Binding-site contacts:
Ligand atom C6 contacts residue TYR135 of chain 1.D at 4.5 Å (hydrophobic).
Ligand atom C1 contacts residue TYR135 of chain 1.D at 3.5 Å (hydrophobic).
Ligand atom N2 contacts residue TYR135 of chain 1.D at 4.0 Å.
Ligand atom O4 contacts residue TYR135 of chain 1.D at 4.2 Å.
Ligand atom N2 contacts residue LEU137 of chain 1.D at 4.4 Å.
Ligand atom N2 contacts residue ASN118 of chain 1.D at 2.9 Å (h-bond).
Ligand atom C1 contacts residue ASN118 of chain 1.D at 1.4 Å.
Ligand atom C2 contacts residue TYR135 of chain 1.D at 4.0 Å (hydrophobic).
Ligand atom C7 contacts residue ASN118 of chain 1.D at 4.0 Å.
Ligand atom C5 contacts residue TYR135 of chain 1.D at 3.6 Å (hydrophobic).
Ligand atom O3 contacts residue TYR135 of chain 1.D at 4.5 Å.
Ligand atom O5 contacts residue ASN118 of chain 1.D at 2.4 Å (h-bond).
Ligand atom C7 contacts residue THR105 of chain 1.D at 3.8 Å.
Ligand atom O5 contacts residue TYR135 of chain 1.D at 3.9 Å.
Ligand atom C8 contacts residue VAL104 of chain 1.D at 3.7 Å (hydrophobic).
Ligand atom C6 contacts residue ASN118 of chain 1.D at 4.4 Å.
Ligand atom C8 contacts residue LEU137 of chain 1.D at 4.2 Å (hydrophobic).
Ligand atom C2 contacts residue ASN118 of chain 1.D at 2.5 Å.
Ligand atom C8 contacts residue THR105 of chain 1.D at 3.8 Å.
Ligand atom C5 contacts residue ASN118 of chain 1.D at 3.7 Å.
Ligand atom C3 contacts residue ASN118 of chain 1.D at 3.8 Å.
Ligand atom C4 contacts residue TYR135 of chain 1.D at 4.2 Å (hydrophobic).
Ligand atom C3 contacts residue TYR135 of chain 1.D at 3.5 Å (hydrophobic).
Ligand atom C8 contacts residue ASP290 of chain 1.D at 4.5 Å.
Ligand atom O7 contacts residue THR105 of chain 1.D at 3.2 Å.
Ligand atom C4 contacts residue ASN118 of chain 1.D at 4.3 Å.

The small molecule below binds the protein below.
Small molecule (SMILES): CC(=O)N[C@H]1[C@H](O[C@H]2[C@H](O)[C@@H](NC(C)=O)CO[C@@H]2CO)O[C@H](CO)[C@@H](O[C@@H]2O[C@H](CO)[C@@H](O)[C@H](O)[C@@H]2O)[C@@H]1O

Sequence of chain 1.D:
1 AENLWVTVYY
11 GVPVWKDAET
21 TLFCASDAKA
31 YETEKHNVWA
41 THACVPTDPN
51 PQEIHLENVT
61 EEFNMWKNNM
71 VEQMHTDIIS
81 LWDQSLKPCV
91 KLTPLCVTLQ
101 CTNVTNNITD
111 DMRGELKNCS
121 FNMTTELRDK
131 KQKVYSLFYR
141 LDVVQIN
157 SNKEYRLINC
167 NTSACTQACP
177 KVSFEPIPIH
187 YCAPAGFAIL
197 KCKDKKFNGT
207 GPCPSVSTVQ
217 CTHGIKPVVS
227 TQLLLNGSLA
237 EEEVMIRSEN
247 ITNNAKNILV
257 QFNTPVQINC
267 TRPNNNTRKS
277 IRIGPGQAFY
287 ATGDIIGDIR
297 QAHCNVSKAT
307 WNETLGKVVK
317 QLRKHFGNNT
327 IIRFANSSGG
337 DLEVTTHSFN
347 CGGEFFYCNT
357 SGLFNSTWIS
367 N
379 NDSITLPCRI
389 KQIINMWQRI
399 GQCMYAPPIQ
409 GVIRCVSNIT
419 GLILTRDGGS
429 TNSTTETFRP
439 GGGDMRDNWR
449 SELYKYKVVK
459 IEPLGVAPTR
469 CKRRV